A small-molecule ligand and the protein it binds are described below.
Small molecule (SMILES): CC(=O)N[C@H]1[C@H](O[C@H]2[C@H](O)[C@@H](NC(C)=O)CO[C@@H]2CO)O[C@H](CO)[C@@H](O)[C@@H]1O

Binding-site contacts:
Ligand atom O4 contacts residue HIS40 of chain 1.U at 3.5 Å (h-bond).
Ligand atom O5 contacts residue ASN63 of chain 1.U at 2.4 Å (h-bond).
Ligand atom O3 contacts residue HIS40 of chain 1.U at 4.3 Å.
Ligand atom O5 contacts residue HIS40 of chain 1.U at 4.4 Å.
Ligand atom C1 contacts residue ASN63 of chain 1.U at 1.4 Å.
Ligand atom C7 contacts residue ASN63 of chain 1.U at 3.5 Å.
Ligand atom C4 contacts residue HIS40 of chain 1.U at 3.4 Å.
Ligand atom C8 contacts residue ASN63 of chain 1.U at 4.3 Å.
Ligand atom O6 contacts residue HIS40 of chain 1.U at 3.2 Å (h-bond).
Ligand atom O7 contacts residue SER59 of chain 1.U at 3.1 Å (h-bond).
Ligand atom C7 contacts residue SER59 of chain 1.U at 4.1 Å.
Ligand atom C5 contacts residue ASN63 of chain 1.U at 3.7 Å.
Ligand atom C2 contacts residue ASN63 of chain 1.U at 2.4 Å.
Ligand atom C8 contacts residue TRP60 of chain 1.U at 3.6 Å (hydrophobic).
Ligand atom C3 contacts residue HIS40 of chain 1.U at 4.3 Å.
Ligand atom C6 contacts residue HIS40 of chain 1.U at 4.0 Å.
Ligand atom C3 contacts residue ASN63 of chain 1.U at 3.8 Å.
Ligand atom N2 contacts residue ASN63 of chain 1.U at 2.9 Å (h-bond).
Ligand atom O7 contacts residue ASN63 of chain 1.U at 3.3 Å.
Ligand atom O7 contacts residue TRP60 of chain 1.U at 4.2 Å.
Ligand atom C5 contacts residue HIS40 of chain 1.U at 4.2 Å.
Ligand atom C4 contacts residue ASN63 of chain 1.U at 4.2 Å.

Sequence of chain 1.U:
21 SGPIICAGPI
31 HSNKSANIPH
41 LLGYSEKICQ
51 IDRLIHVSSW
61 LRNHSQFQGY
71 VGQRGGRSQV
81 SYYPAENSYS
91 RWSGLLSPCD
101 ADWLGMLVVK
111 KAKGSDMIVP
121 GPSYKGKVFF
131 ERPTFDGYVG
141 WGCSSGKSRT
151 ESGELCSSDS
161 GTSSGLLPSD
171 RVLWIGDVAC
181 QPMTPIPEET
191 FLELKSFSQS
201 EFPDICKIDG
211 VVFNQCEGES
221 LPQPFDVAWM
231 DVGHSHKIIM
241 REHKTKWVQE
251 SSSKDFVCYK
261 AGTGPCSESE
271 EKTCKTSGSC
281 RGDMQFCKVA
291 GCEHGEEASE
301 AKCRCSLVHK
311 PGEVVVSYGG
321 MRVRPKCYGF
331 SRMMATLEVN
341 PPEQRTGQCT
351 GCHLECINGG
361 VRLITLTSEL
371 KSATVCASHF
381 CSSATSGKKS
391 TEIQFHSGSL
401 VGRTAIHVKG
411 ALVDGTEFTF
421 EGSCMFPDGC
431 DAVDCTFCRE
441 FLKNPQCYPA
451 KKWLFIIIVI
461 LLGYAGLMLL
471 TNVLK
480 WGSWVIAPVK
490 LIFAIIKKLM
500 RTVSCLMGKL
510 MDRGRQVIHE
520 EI